This protein binds this small molecule.
Small molecule (SMILES): C[N+]1(C)[C@@H]2CC(OC(=O)Nc3ccc(F)cc3-c3cccs3)C[C@H]1[C@@H]1O[C@@H]12

Sequence of chain 1.B:
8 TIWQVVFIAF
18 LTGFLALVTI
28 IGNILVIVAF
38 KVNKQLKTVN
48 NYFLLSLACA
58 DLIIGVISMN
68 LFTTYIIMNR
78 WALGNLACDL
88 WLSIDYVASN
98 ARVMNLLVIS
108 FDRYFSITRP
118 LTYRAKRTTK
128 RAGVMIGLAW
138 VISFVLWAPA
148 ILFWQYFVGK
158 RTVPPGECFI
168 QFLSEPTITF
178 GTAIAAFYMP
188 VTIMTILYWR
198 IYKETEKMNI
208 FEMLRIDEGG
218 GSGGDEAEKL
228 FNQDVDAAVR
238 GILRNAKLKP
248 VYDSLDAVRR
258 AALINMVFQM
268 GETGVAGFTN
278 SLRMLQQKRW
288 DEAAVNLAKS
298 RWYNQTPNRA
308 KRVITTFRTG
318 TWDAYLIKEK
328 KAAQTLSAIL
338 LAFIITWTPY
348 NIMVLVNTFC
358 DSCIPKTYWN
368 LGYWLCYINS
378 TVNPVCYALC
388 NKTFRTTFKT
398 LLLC

Binding-site contacts:
Ligand atom O01 contacts residue TRP344 of chain 1.B at 3.7 Å.
Ligand atom C07 contacts residue THR179 of chain 1.B at 3.8 Å.
Ligand atom C17 contacts residue TYR347 of chain 1.B at 3.7 Å (hydrophobic).
Ligand atom C25 contacts residue TYR370 of chain 1.B at 3.6 Å (hydrophobic).
Ligand atom C02 contacts residue ASN348 of chain 1.B at 3.3 Å.
Ligand atom C04 contacts residue ASN348 of chain 1.B at 3.8 Å.
Ligand atom C12 contacts residue TRP144 of chain 1.B at 3.7 Å (hydrophobic).
Ligand atom C24 contacts residue ASP92 of chain 1.B at 3.1 Å.
Ligand atom C06 contacts residue ALA180 of chain 1.B at 3.7 Å (hydrophobic).
Ligand atom C19 contacts residue SER96 of chain 1.B at 3.7 Å.
Ligand atom F08 contacts residue TRP144 of chain 1.B at 3.9 Å.
Ligand atom C21 contacts residue TYR93 of chain 1.B at 3.4 Å (hydrophobic).
Ligand atom C18 contacts residue TRP344 of chain 1.B at 3.9 Å (hydrophobic).
Ligand atom C05 contacts residue ALA180 of chain 1.B at 3.5 Å (hydrophobic).
Ligand atom O22 contacts residue SER96 of chain 1.B at 3.5 Å.
Ligand atom F08 contacts residue THR179 of chain 1.B at 3.2 Å.
Ligand atom O22 contacts residue TYR93 of chain 1.B at 3.5 Å.
Ligand atom C09 contacts residue TRP144 of chain 1.B at 3.6 Å (hydrophobic).
Ligand atom S15 contacts residue ALA183 of chain 1.B at 3.5 Å.
Ligand atom O01 contacts residue TYR347 of chain 1.B at 3.9 Å.
Ligand atom C11 contacts residue ALA183 of chain 1.B at 3.6 Å (hydrophobic).
Ligand atom C18 contacts residue CYS373 of chain 1.B at 3.7 Å (hydrophobic).
Ligand atom O16 contacts residue TYR347 of chain 1.B at 3.8 Å.
Ligand atom F08 contacts residue LEU170 of chain 1.B at 3.3 Å.
Ligand atom O01 contacts residue ASN348 of chain 1.B at 2.8 Å (h-bond).
Ligand atom C27 contacts residue TYR347 of chain 1.B at 3.6 Å (hydrophobic).
Ligand atom C05 contacts residue ASN348 of chain 1.B at 3.8 Å.
Ligand atom C06 contacts residue THR176 of chain 1.B at 3.9 Å.
Ligand atom C24 contacts residue SER96 of chain 1.B at 3.4 Å.
Ligand atom C27 contacts residue TYR370 of chain 1.B at 3.5 Å (hydrophobic).
Ligand atom C10 contacts residue ALA183 of chain 1.B at 3.9 Å (hydrophobic).
Ligand atom C12 contacts residue TYR93 of chain 1.B at 3.8 Å (hydrophobic).
Ligand atom C26 contacts residue TYR370 of chain 1.B at 3.4 Å (hydrophobic).
Ligand atom N03 contacts residue PHE184 of chain 1.B at 3.9 Å.
Ligand atom N03 contacts residue ASN348 of chain 1.B at 3.0 Å (h-bond).
Ligand atom C20 contacts residue SER96 of chain 1.B at 3.5 Å.
Ligand atom C13 contacts residue ASN97 of chain 1.B at 3.8 Å.
Ligand atom C02 contacts residue TYR347 of chain 1.B at 3.9 Å (hydrophobic).
Ligand atom C24 contacts residue TYR370 of chain 1.B at 3.6 Å (hydrophobic).
Ligand atom C25 contacts residue CYS373 of chain 1.B at 3.6 Å (hydrophobic).